Sequence of chain 1.A:
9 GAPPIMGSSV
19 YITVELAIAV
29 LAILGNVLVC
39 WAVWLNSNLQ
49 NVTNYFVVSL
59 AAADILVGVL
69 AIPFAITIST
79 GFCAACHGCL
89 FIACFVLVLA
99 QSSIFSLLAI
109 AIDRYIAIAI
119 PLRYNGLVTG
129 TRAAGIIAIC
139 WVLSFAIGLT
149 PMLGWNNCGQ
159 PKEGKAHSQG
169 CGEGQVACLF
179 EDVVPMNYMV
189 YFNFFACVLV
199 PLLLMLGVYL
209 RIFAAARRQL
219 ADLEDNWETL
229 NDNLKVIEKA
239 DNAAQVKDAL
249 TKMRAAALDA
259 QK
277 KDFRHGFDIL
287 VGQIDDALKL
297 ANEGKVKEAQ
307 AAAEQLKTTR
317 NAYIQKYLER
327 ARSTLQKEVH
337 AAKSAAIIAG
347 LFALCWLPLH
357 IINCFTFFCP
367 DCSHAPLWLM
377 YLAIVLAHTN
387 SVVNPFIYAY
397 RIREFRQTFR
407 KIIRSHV

Binding-site contacts:
Ligand atom N4 contacts residue PHE178 of chain 1.A at 3.6 Å.
Ligand atom N4 contacts residue ASN359 of chain 1.A at 3.3 Å (h-bond).
Ligand atom C15 contacts residue HIS356 of chain 1.A at 3.5 Å.
Ligand atom O1 contacts residue ALA73 of chain 1.A at 3.7 Å.
Ligand atom C15 contacts residue MET187 of chain 1.A at 3.7 Å (hydrophobic).
Ligand atom C15 contacts residue LEU355 of chain 1.A at 3.8 Å (hydrophobic).
Ligand atom N1 contacts residue PHE178 of chain 1.A at 3.6 Å.
Ligand atom C11 contacts residue ILE76 of chain 1.A at 3.9 Å (hydrophobic).
Ligand atom N3 contacts residue MET376 of chain 1.A at 3.8 Å.
Ligand atom CL1 contacts residue LEU355 of chain 1.A at 3.8 Å.
Ligand atom C3 contacts residue ASN359 of chain 1.A at 3.6 Å.
Ligand atom C5 contacts residue PHE178 of chain 1.A at 3.8 Å (hydrophobic).
Ligand atom CL1 contacts residue ALA383 of chain 1.A at 3.9 Å.
Ligand atom C18 contacts residue PHE178 of chain 1.A at 3.7 Å (hydrophobic).
Ligand atom C8 contacts residue LEU355 of chain 1.A at 3.7 Å (hydrophobic).
Ligand atom N2 contacts residue PHE178 of chain 1.A at 3.6 Å.
Ligand atom N3 contacts residue ASN359 of chain 1.A at 2.8 Å (h-bond).
Ligand atom O1 contacts residue HIS384 of chain 1.A at 2.8 Å (h-bond).
Ligand atom C12 contacts residue PHE178 of chain 1.A at 3.6 Å (hydrophobic).
Ligand atom C8 contacts residue ILE380 of chain 1.A at 3.7 Å (hydrophobic).
Ligand atom C16 contacts residue TRP352 of chain 1.A at 3.6 Å (hydrophobic).
Ligand atom C10 contacts residue HIS384 of chain 1.A at 3.8 Å.
Ligand atom C14 contacts residue LEU355 of chain 1.A at 3.7 Å (hydrophobic).
Ligand atom C16 contacts residue HIS356 of chain 1.A at 3.7 Å.
Ligand atom CL1 contacts residue HIS384 of chain 1.A at 3.4 Å.
Ligand atom C3 contacts residue PHE178 of chain 1.A at 3.6 Å (hydrophobic).
Ligand atom C16 contacts residue MET187 of chain 1.A at 3.8 Å (hydrophobic).
Ligand atom O1 contacts residue VAL94 of chain 1.A at 3.5 Å.
Ligand atom N3 contacts residue GLU179 of chain 1.A at 2.7 Å (salt-bridge).
Ligand atom C17 contacts residue LEU95 of chain 1.A at 3.4 Å (hydrophobic).
Ligand atom C14 contacts residue MET187 of chain 1.A at 3.7 Å (hydrophobic).
Ligand atom C6 contacts residue PHE178 of chain 1.A at 3.9 Å (hydrophobic).
Ligand atom C14 contacts residue ASN359 of chain 1.A at 3.5 Å.
Ligand atom CL1 contacts residue TRP352 of chain 1.A at 3.7 Å.
Ligand atom C17 contacts residue TRP352 of chain 1.A at 3.9 Å (hydrophobic).
Ligand atom C13 contacts residue MET187 of chain 1.A at 3.8 Å (hydrophobic).
Ligand atom C17 contacts residue MET187 of chain 1.A at 3.9 Å (hydrophobic).
Ligand atom C10 contacts residue VAL94 of chain 1.A at 3.8 Å (hydrophobic).
Ligand atom C3 contacts residue GLU179 of chain 1.A at 3.9 Å.
Ligand atom C18 contacts residue MET187 of chain 1.A at 3.9 Å (hydrophobic).

The small molecule below binds the protein below.
Small molecule (SMILES): Nc1nnc(-c2ccc(O)c(Cl)c2)c(-c2ccccc2)n1